Sequence of chain 43.B:
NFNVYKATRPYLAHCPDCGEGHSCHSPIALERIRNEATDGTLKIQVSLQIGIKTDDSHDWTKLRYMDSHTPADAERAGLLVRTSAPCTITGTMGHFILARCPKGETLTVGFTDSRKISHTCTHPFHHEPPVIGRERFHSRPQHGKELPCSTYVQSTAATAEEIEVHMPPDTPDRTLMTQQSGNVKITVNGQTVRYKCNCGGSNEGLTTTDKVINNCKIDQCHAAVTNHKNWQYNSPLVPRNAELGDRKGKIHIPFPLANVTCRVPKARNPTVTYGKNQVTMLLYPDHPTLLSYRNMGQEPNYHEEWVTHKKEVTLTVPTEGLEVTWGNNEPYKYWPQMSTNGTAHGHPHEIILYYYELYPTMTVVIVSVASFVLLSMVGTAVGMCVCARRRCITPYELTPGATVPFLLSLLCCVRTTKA

Sequence of chain 43.A:
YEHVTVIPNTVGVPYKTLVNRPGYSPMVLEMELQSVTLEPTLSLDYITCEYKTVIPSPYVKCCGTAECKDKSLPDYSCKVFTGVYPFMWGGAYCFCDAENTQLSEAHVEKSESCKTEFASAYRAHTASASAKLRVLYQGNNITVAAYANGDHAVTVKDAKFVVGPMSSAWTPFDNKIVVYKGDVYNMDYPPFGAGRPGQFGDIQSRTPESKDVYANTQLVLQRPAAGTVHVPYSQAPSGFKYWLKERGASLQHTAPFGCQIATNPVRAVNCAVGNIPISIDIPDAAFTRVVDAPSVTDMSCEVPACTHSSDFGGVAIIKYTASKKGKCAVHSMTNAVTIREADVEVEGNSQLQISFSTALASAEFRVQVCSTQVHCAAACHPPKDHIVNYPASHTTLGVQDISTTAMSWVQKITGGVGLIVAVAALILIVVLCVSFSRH

The protein below binds the small molecule below.
Small molecule (SMILES): CC(=O)N[C@@H]1[C@@H](O)[C@H](O)[C@@H](CO)O[C@H]1O

Binding-site contacts:
Ligand atom C2 contacts residue ASN259 of chain 43.B at 2.4 Å.
Ligand atom C8 contacts residue ASN259 of chain 43.B at 4.1 Å.
Ligand atom C7 contacts residue ASN259 of chain 43.B at 3.1 Å.
Ligand atom O5 contacts residue THR116 of chain 43.A at 2.6 Å (h-bond).
Ligand atom O5 contacts residue ASN259 of chain 43.B at 2.4 Å (h-bond).
Ligand atom N2 contacts residue ASN259 of chain 43.B at 2.9 Å (h-bond).
Ligand atom C1 contacts residue THR116 of chain 43.A at 3.3 Å.
Ligand atom C6 contacts residue LYS115 of chain 43.A at 3.9 Å.
Ligand atom C6 contacts residue PHE118 of chain 43.A at 4.4 Å (hydrophobic).
Ligand atom C3 contacts residue ASN259 of chain 43.B at 3.8 Å.
Ligand atom C5 contacts residue THR116 of chain 43.A at 3.5 Å.
Ligand atom O6 contacts residue PHE118 of chain 43.A at 3.9 Å.
Ligand atom C5 contacts residue ASN259 of chain 43.B at 3.7 Å.
Ligand atom C4 contacts residue ASN259 of chain 43.B at 4.2 Å.
Ligand atom O6 contacts residue LYS115 of chain 43.A at 4.4 Å.
Ligand atom C1 contacts residue ASN259 of chain 43.B at 1.4 Å.
Ligand atom O7 contacts residue ASN259 of chain 43.B at 3.0 Å (h-bond).
Ligand atom C6 contacts residue THR116 of chain 43.A at 3.5 Å.